This protein binds this small molecule.
Small molecule (SMILES): OC[C@H]1O[C@@H](O)[C@H](O)[C@@H](O)[C@H]1O

Binding-site contacts:
Ligand atom O2 contacts residue TYR355 of chain 1.A at 4.2 Å.
Ligand atom C1 contacts residue ARG451 of chain 1.A at 4.1 Å.
Ligand atom O4 contacts residue ARG451 of chain 1.A at 2.9 Å (salt-bridge).
Ligand atom C6 contacts residue TYR50 of chain 1.A at 3.6 Å (hydrophobic).
Ligand atom O5 contacts residue ASP70 of chain 1.A at 3.6 Å.
Ligand atom C5 contacts residue ARG451 of chain 1.A at 3.7 Å.
Ligand atom C4 contacts residue ASP452 of chain 1.A at 3.4 Å.
Ligand atom C4 contacts residue TRP67 of chain 1.A at 3.9 Å (hydrophobic).
Ligand atom C4 contacts residue TYR355 of chain 1.A at 3.9 Å (hydrophobic).
Ligand atom C6 contacts residue ARG451 of chain 1.A at 3.5 Å.
Ligand atom O4 contacts residue ASP452 of chain 1.A at 2.7 Å (salt-bridge).
Ligand atom C3 contacts residue ASP452 of chain 1.A at 3.6 Å.
Ligand atom O5 contacts residue TYR50 of chain 1.A at 4.3 Å.
Ligand atom O3 contacts residue TYR355 of chain 1.A at 3.6 Å.
Ligand atom C5 contacts residue TRP67 of chain 1.A at 4.4 Å (hydrophobic).
Ligand atom C3 contacts residue TYR355 of chain 1.A at 3.6 Å (hydrophobic).
Ligand atom C2 contacts residue ARG451 of chain 1.A at 4.3 Å.
Ligand atom O5 contacts residue ARG451 of chain 1.A at 3.1 Å (salt-bridge).
Ligand atom O6 contacts residue LEU51 of chain 1.A at 4.2 Å.
Ligand atom C6 contacts residue ASP70 of chain 1.A at 3.4 Å.
Ligand atom O6 contacts residue TRP67 of chain 1.A at 4.0 Å.
Ligand atom O6 contacts residue TYR50 of chain 1.A at 2.8 Å (h-bond).
Ligand atom O6 contacts residue ARG451 of chain 1.A at 4.1 Å.
Ligand atom O1 contacts residue ARG451 of chain 1.A at 4.2 Å.
Ligand atom O3 contacts residue ASP452 of chain 1.A at 2.6 Å (salt-bridge).
Ligand atom C4 contacts residue ARG451 of chain 1.A at 3.8 Å.
Ligand atom C5 contacts residue TYR50 of chain 1.A at 3.8 Å (hydrophobic).
Ligand atom C5 contacts residue ASP70 of chain 1.A at 4.2 Å.
Ligand atom C6 contacts residue TRP67 of chain 1.A at 3.5 Å (hydrophobic).
Ligand atom O6 contacts residue ASP70 of chain 1.A at 2.9 Å (salt-bridge).
Ligand atom C5 contacts residue TYR355 of chain 1.A at 4.1 Å (hydrophobic).
Ligand atom O4 contacts residue TRP67 of chain 1.A at 3.6 Å (h-bond).

Sequence of chain 1.A:
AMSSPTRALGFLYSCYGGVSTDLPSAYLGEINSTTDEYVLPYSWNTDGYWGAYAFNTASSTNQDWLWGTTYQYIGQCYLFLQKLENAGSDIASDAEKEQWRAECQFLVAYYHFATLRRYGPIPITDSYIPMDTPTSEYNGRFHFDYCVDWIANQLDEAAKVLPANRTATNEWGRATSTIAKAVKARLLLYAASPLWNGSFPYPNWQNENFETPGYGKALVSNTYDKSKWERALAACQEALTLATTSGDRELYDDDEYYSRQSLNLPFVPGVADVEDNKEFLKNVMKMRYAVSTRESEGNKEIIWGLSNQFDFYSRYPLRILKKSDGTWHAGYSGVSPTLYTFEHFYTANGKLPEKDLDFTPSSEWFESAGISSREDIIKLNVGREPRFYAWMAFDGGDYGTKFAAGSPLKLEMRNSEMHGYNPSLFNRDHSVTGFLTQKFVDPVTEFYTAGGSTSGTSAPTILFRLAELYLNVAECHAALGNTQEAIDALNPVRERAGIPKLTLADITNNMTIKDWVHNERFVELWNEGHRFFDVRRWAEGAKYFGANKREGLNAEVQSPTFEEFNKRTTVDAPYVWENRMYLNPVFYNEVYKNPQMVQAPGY